Sequence of chain 1.A:
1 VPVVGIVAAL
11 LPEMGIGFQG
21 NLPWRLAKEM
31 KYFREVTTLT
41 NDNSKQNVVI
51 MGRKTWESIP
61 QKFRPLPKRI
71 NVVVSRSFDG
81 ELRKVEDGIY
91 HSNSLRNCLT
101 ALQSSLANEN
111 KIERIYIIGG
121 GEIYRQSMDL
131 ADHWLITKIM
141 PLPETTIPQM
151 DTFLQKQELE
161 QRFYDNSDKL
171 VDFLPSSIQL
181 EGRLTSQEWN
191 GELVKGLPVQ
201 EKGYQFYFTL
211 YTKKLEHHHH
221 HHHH

This small molecule binds to this protein.
Small molecule (SMILES): CCc1nc(N)nc(N)c1C#CCc1cc(OC)cc(-c2ccc3c(c2)OCO3)c1

Binding-site contacts:
Ligand atom CAH contacts residue GLU29 of chain 1.A at 3.6 Å.
Ligand atom CAS contacts residue MET30 of chain 1.A at 3.6 Å (hydrophobic).
Ligand atom NAG contacts residue ALA8 of chain 1.A at 3.4 Å (h-bond).
Ligand atom C6 contacts residue PHE33 of chain 1.A at 3.4 Å (hydrophobic).
Ligand atom NAI contacts residue TYR124 of chain 1.A at 3.6 Å (h-bond).
Ligand atom CAT contacts residue MET30 of chain 1.A at 3.5 Å (hydrophobic).
Ligand atom NAG contacts residue VAL7 of chain 1.A at 3.3 Å.
Ligand atom CBA contacts residue SER58 of chain 1.A at 3.2 Å.
Ligand atom C2 contacts residue GLU29 of chain 1.A at 3.5 Å.
Ligand atom CBC contacts residue PHE63 of chain 1.A at 3.7 Å (hydrophobic).
Ligand atom N1 contacts residue ILE6 of chain 1.A at 3.4 Å (h-bond).
Ligand atom NAI contacts residue ILE118 of chain 1.A at 3.5 Å (h-bond).
Ligand atom CAX contacts residue PRO60 of chain 1.A at 3.5 Å (hydrophobic).
Ligand atom CBA contacts residue NDP1 of chain 1.C at 3.4 Å.
Ligand atom OAZ contacts residue SER58 of chain 1.A at 2.6 Å (h-bond).
Ligand atom N1 contacts residue PHE33 of chain 1.A at 3.6 Å.
Ligand atom N1 contacts residue VAL7 of chain 1.A at 3.5 Å (h-bond).
Ligand atom CAY contacts residue GLU29 of chain 1.A at 3.4 Å.
Ligand atom C5 contacts residue PHE33 of chain 1.A at 3.6 Å (hydrophobic).
Ligand atom N3 contacts residue ALA8 of chain 1.A at 3.7 Å.
Ligand atom CBA contacts residue LEU22 of chain 1.A at 3.6 Å (hydrophobic).
Ligand atom NAG contacts residue THR137 of chain 1.A at 3.5 Å (h-bond).
Ligand atom CAW contacts residue PRO60 of chain 1.A at 3.6 Å (hydrophobic).
Ligand atom C2 contacts residue VAL7 of chain 1.A at 3.7 Å (hydrophobic).
Ligand atom CAT contacts residue ILE59 of chain 1.A at 3.5 Å (hydrophobic).
Ligand atom CAU contacts residue MET30 of chain 1.A at 3.7 Å (hydrophobic).
Ligand atom CAY contacts residue MET30 of chain 1.A at 3.8 Å (hydrophobic).
Ligand atom OBD contacts residue PHE63 of chain 1.A at 3.4 Å.
Ligand atom CBC contacts residue PRO60 of chain 1.A at 3.8 Å (hydrophobic).
Ligand atom CAR contacts residue ILE59 of chain 1.A at 3.7 Å (hydrophobic).
Ligand atom NAI contacts residue PHE33 of chain 1.A at 3.4 Å.
Ligand atom C2 contacts residue ALA8 of chain 1.A at 3.6 Å (hydrophobic).
Ligand atom NAI contacts residue ILE6 of chain 1.A at 3.0 Å (h-bond).
Ligand atom CAS contacts residue PRO60 of chain 1.A at 3.7 Å (hydrophobic).
Ligand atom CAM contacts residue ILE59 of chain 1.A at 3.7 Å (hydrophobic).
Ligand atom CAO contacts residue SER58 of chain 1.A at 3.6 Å.
Ligand atom C4 contacts residue GLU29 of chain 1.A at 3.6 Å.
Ligand atom N3 contacts residue GLU29 of chain 1.A at 2.7 Å (salt-bridge).
Ligand atom C6 contacts residue ILE6 of chain 1.A at 3.6 Å (hydrophobic).
Ligand atom NAG contacts residue GLU29 of chain 1.A at 2.8 Å (salt-bridge).